A small-molecule ligand and the protein it binds are described below.
Small molecule (SMILES): CC(=O)N[C@H]1[C@H](O[C@H]2[C@H](O)[C@@H](NC(C)=O)CO[C@@H]2CO)O[C@H](CO)[C@@H](O)[C@@H]1O

Sequence of chain 1.C:
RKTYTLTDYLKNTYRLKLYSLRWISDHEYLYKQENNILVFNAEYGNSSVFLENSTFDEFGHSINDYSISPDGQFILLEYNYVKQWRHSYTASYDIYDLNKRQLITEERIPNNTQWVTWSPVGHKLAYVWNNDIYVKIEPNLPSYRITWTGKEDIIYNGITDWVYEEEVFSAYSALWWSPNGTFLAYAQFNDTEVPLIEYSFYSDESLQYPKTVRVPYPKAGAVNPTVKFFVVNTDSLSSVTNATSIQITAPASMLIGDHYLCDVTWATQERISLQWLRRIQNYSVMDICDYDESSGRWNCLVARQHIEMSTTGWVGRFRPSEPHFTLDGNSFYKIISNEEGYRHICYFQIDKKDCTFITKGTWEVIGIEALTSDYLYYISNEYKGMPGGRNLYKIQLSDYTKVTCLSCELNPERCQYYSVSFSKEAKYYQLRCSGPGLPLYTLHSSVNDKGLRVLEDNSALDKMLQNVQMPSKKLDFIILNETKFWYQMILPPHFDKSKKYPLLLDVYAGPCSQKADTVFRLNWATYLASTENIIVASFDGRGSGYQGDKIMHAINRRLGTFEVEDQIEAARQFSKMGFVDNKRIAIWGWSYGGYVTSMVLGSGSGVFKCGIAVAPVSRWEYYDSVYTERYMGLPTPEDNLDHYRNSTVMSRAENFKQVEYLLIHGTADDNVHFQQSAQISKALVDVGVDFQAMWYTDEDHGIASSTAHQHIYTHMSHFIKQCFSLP

Binding-site contacts:
Ligand atom C8 contacts residue ASN243 of chain 1.C at 4.1 Å.
Ligand atom C8 contacts residue VAL241 of chain 1.C at 3.3 Å (hydrophobic).
Ligand atom C4 contacts residue ASN243 of chain 1.C at 4.2 Å.
Ligand atom O6 contacts residue TRP149 of chain 1.C at 4.4 Å.
Ligand atom C2 contacts residue ASN243 of chain 1.C at 2.5 Å.
Ligand atom C1 contacts residue TRP149 of chain 1.C at 3.8 Å (hydrophobic).
Ligand atom C8 contacts residue THR242 of chain 1.C at 4.1 Å.
Ligand atom C7 contacts residue TRP149 of chain 1.C at 4.3 Å (hydrophobic).
Ligand atom C3 contacts residue ASN243 of chain 1.C at 3.8 Å.
Ligand atom C8 contacts residue TRP149 of chain 1.C at 3.7 Å (hydrophobic).
Ligand atom N2 contacts residue ASN243 of chain 1.C at 2.9 Å (h-bond).
Ligand atom C1 contacts residue ASN243 of chain 1.C at 1.4 Å.
Ligand atom O7 contacts residue ASN243 of chain 1.C at 3.5 Å (h-bond).
Ligand atom C5 contacts residue TRP149 of chain 1.C at 3.7 Å (hydrophobic).
Ligand atom O5 contacts residue TRP149 of chain 1.C at 3.9 Å.
Ligand atom C5 contacts residue ASN243 of chain 1.C at 3.6 Å.
Ligand atom O5 contacts residue ASN243 of chain 1.C at 2.4 Å (h-bond).
Ligand atom C6 contacts residue TRP149 of chain 1.C at 3.8 Å (hydrophobic).
Ligand atom C7 contacts residue ASN243 of chain 1.C at 3.4 Å.